The small molecule below binds the protein below.
Small molecule (SMILES): CCCCSC(=S)SC(C)(C)C(=O)NCCN1C(=O)CCC1=O

Sequence of chain 2.B:
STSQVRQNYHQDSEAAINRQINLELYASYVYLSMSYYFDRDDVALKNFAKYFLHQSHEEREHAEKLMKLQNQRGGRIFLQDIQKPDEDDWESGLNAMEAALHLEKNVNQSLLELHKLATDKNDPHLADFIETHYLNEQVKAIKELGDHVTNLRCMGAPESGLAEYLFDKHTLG

Binding-site contacts:
Ligand atom C22 contacts residue CYS157 of chain 2.B at 3.9 Å (hydrophobic).
Ligand atom C21 contacts residue CYS157 of chain 2.B at 2.8 Å (hydrophobic).
Ligand atom C20 contacts residue CYS157 of chain 2.B at 1.8 Å (hydrophobic).
Ligand atom O19 contacts residue GLY164 of chain 2.D at 3.8 Å.
Ligand atom N17 contacts residue CYS157 of chain 2.B at 3.9 Å.
Ligand atom C18 contacts residue CYS157 of chain 2.B at 2.8 Å (hydrophobic).
Ligand atom O19 contacts residue CYS157 of chain 2.B at 3.2 Å (h-bond).

Sequence of chain 2.D:
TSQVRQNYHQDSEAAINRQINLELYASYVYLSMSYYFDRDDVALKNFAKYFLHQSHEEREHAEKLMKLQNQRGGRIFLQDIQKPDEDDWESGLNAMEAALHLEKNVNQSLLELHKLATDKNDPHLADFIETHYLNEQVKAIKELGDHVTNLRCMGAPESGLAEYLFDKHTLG